A protein and the small-molecule ligand that binds it are described below.
Small molecule (SMILES): CC(=O)N[C@@H]1[C@@H](O)[C@H](O)[C@@H](CO)O[C@H]1O

Binding-site contacts:
Ligand atom O5 contacts residue HIS161 of chain 1.O at 3.1 Å (h-bond).
Ligand atom C3 contacts residue ASN105 of chain 1.O at 3.9 Å.
Ligand atom N2 contacts residue GLU104 of chain 1.O at 3.7 Å.
Ligand atom C2 contacts residue ASN105 of chain 1.O at 2.6 Å.
Ligand atom N2 contacts residue ASN105 of chain 1.O at 3.1 Å (h-bond).
Ligand atom C1 contacts residue ASN105 of chain 1.O at 1.5 Å.
Ligand atom C2 contacts residue GLU104 of chain 1.O at 4.2 Å.
Ligand atom C7 contacts residue ASN105 of chain 1.O at 4.0 Å.
Ligand atom C5 contacts residue HIS161 of chain 1.O at 4.3 Å.
Ligand atom C4 contacts residue ASN105 of chain 1.O at 4.3 Å.
Ligand atom C6 contacts residue HIS161 of chain 1.O at 4.1 Å.
Ligand atom C5 contacts residue ASN105 of chain 1.O at 3.7 Å.
Ligand atom C7 contacts residue ASP102 of chain 1.O at 3.6 Å.
Ligand atom N2 contacts residue ASP102 of chain 1.O at 3.5 Å (salt-bridge).
Ligand atom C8 contacts residue SER223 of chain 1.O at 4.3 Å.
Ligand atom C3 contacts residue GLU104 of chain 1.O at 4.2 Å.
Ligand atom C8 contacts residue ASP102 of chain 1.O at 3.1 Å.
Ligand atom O5 contacts residue ASN105 of chain 1.O at 2.4 Å (h-bond).
Ligand atom O7 contacts residue ASN105 of chain 1.O at 4.5 Å.
Ligand atom C1 contacts residue GLU104 of chain 1.O at 4.0 Å.
Ligand atom C1 contacts residue HIS161 of chain 1.O at 4.0 Å.

Sequence of chain 1.O:
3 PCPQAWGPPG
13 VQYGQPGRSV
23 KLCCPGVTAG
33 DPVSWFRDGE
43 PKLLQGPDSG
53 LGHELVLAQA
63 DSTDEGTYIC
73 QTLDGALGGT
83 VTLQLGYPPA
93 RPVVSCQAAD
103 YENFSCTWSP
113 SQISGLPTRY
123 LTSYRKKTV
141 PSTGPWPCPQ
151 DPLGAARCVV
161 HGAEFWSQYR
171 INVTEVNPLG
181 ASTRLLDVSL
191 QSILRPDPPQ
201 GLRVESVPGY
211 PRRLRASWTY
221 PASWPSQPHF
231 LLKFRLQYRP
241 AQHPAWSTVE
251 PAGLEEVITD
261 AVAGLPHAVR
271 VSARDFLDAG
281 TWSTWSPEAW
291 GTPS